Sequence of chain 1.C:
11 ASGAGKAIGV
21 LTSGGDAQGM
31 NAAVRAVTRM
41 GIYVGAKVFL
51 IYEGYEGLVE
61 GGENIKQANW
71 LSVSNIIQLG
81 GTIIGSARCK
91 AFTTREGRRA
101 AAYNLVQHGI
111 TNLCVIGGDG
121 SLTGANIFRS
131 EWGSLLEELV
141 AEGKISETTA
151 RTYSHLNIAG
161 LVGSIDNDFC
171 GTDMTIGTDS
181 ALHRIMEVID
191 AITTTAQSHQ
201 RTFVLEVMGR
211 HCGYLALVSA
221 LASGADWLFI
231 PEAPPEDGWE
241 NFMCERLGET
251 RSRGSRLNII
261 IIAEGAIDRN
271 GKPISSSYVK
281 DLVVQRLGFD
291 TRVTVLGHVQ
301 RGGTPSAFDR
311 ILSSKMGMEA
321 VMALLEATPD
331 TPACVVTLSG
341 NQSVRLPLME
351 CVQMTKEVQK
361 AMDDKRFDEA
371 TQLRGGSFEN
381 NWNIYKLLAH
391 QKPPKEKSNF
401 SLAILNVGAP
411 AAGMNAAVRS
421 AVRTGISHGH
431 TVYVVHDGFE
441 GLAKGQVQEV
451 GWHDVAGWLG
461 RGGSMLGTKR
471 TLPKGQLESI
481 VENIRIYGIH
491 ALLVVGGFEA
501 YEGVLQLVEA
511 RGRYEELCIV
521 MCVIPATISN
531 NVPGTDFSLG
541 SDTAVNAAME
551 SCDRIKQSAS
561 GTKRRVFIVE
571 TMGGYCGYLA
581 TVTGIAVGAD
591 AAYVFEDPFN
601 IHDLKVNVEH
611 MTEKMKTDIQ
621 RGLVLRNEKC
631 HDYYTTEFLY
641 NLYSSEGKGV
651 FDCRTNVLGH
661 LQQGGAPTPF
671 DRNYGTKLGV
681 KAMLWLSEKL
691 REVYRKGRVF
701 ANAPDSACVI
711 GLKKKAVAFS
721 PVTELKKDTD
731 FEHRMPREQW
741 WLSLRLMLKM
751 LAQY

The small molecule below binds the protein below.
Small molecule (SMILES): CC(=O)Nc1ccc2c(c1)OCc1cc(-c3ccccc3C#CCCCO)nn1C2

Binding-site contacts:
Ligand atom O21 contacts residue PHE670 of chain 1.C at 2.9 Å.
Ligand atom C11 contacts residue ASN341 of chain 1.C at 3.0 Å.
Ligand atom N24 contacts residue PHE308 of chain 1.C at 3.3 Å.
Ligand atom C12 contacts residue ASN341 of chain 1.C at 3.3 Å.
Ligand atom C23 contacts residue PHE308 of chain 1.C at 3.6 Å (hydrophobic).
Ligand atom C14 contacts residue PHE670 of chain 1.C at 3.4 Å (hydrophobic).
Ligand atom N28 contacts residue PHE537 of chain 1.C at 3.4 Å.
Ligand atom C08 contacts residue LEU744 of chain 1.C at 3.3 Å (hydrophobic).
Ligand atom C13 contacts residue PHE308 of chain 1.C at 3.5 Å (hydrophobic).
Ligand atom C15 contacts residue PHE670 of chain 1.C at 3.0 Å (hydrophobic).
Ligand atom N19 contacts residue PHE670 of chain 1.C at 3.3 Å.
Ligand atom C08 contacts residue ILE311 of chain 1.C at 3.6 Å (hydrophobic).
Ligand atom C17 contacts residue ASP542 of chain 1.C at 3.5 Å.
Ligand atom O01 contacts residue TYR578 of chain 1.C at 2.9 Å (h-bond).
Ligand atom C30 contacts residue PHE308 of chain 1.C at 3.6 Å (hydrophobic).
Ligand atom N19 contacts residue ASP179 of chain 1.C at 3.2 Å (salt-bridge).
Ligand atom C04 contacts residue ILE311 of chain 1.C at 3.5 Å (hydrophobic).
Ligand atom C17 contacts residue PHE670 of chain 1.C at 3.0 Å (hydrophobic).
Ligand atom C02 contacts residue VAL545 of chain 1.C at 3.3 Å (hydrophobic).
Ligand atom C12 contacts residue LYS315 of chain 1.C at 3.6 Å.
Ligand atom C18 contacts residue PHE308 of chain 1.C at 3.6 Å (hydrophobic).
Ligand atom C25 contacts residue PHE537 of chain 1.C at 3.3 Å (hydrophobic).
Ligand atom C29 contacts residue PHE308 of chain 1.C at 3.5 Å (hydrophobic).
Ligand atom O01 contacts residue ASP542 of chain 1.C at 3.5 Å (salt-bridge).
Ligand atom C18 contacts residue PHE670 of chain 1.C at 3.6 Å (hydrophobic).
Ligand atom N28 contacts residue PHE308 of chain 1.C at 3.3 Å.
Ligand atom C25 contacts residue PHE308 of chain 1.C at 3.4 Å (hydrophobic).
Ligand atom C09 contacts residue TRP740 of chain 1.C at 3.5 Å (hydrophobic).
Ligand atom C16 contacts residue PHE670 of chain 1.C at 3.0 Å (hydrophobic).
Ligand atom C20 contacts residue PHE670 of chain 1.C at 3.4 Å (hydrophobic).
Ligand atom C04 contacts residue TYR578 of chain 1.C at 3.3 Å (hydrophobic).
Ligand atom C07 contacts residue LEU744 of chain 1.C at 3.5 Å (hydrophobic).
Ligand atom C30 contacts residue PHE537 of chain 1.C at 3.3 Å (hydrophobic).
Ligand atom C02 contacts residue ASP542 of chain 1.C at 2.6 Å.
Ligand atom C18 contacts residue ASP542 of chain 1.C at 2.8 Å.
Ligand atom C03 contacts residue ASP542 of chain 1.C at 3.7 Å.
Ligand atom N19 contacts residue MET174 of chain 1.C at 3.4 Å.
Ligand atom O01 contacts residue VAL545 of chain 1.C at 3.3 Å.
Ligand atom C29 contacts residue PHE537 of chain 1.C at 3.5 Å (hydrophobic).
Ligand atom N24 contacts residue PHE537 of chain 1.C at 3.3 Å.